Sequence of chain 2.A:
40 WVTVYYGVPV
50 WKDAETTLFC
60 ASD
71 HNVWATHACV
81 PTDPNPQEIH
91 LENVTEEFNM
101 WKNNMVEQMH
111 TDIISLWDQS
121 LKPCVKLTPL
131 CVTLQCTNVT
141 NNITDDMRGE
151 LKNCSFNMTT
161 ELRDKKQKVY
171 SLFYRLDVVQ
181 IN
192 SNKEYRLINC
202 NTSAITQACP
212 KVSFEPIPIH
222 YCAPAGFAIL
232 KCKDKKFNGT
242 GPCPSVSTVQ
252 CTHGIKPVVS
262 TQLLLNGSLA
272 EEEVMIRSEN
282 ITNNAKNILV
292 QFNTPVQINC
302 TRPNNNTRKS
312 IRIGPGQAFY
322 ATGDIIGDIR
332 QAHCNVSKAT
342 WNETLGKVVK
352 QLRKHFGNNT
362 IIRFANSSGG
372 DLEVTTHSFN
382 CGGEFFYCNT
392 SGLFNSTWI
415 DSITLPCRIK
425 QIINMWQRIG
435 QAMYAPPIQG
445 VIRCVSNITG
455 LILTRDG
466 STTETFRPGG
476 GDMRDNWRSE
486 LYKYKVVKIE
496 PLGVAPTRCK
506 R

Binding-site contacts:
Ligand atom C4 contacts residue ASN138 of chain 2.A at 4.1 Å.
Ligand atom C2 contacts residue ASN138 of chain 2.A at 2.4 Å.
Ligand atom C8 contacts residue CYS136 of chain 2.A at 4.0 Å (hydrophobic).
Ligand atom C1 contacts residue ASN138 of chain 2.A at 1.4 Å.
Ligand atom C8 contacts residue THR137 of chain 2.A at 3.9 Å.
Ligand atom C5 contacts residue ASN138 of chain 2.A at 3.6 Å.
Ligand atom C8 contacts residue ASN138 of chain 2.A at 4.3 Å.
Ligand atom O5 contacts residue ASN138 of chain 2.A at 2.4 Å (h-bond).
Ligand atom C7 contacts residue ASN138 of chain 2.A at 3.6 Å.
Ligand atom N2 contacts residue ASN138 of chain 2.A at 2.8 Å (h-bond).
Ligand atom C3 contacts residue ASN138 of chain 2.A at 3.6 Å.
Ligand atom O7 contacts residue ASN138 of chain 2.A at 3.9 Å.
Ligand atom C8 contacts residue LYS194 of chain 2.A at 4.4 Å.

This small molecule binds to this protein.
Small molecule (SMILES): CC(=O)N[C@@H]1[C@@H](O)[C@H](O)[C@@H](CO)O[C@H]1O